The protein below binds the small molecule below.
Small molecule (SMILES): NC(=O)c1[nH]c(Br)cc(=O)c1O

Sequence of chain 1.A:
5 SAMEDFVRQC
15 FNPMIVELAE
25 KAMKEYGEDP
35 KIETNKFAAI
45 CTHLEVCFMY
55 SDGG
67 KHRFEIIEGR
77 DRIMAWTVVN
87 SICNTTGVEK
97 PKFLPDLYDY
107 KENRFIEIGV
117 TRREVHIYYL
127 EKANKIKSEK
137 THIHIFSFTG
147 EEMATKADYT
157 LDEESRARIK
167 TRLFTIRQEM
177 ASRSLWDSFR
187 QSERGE

Binding-site contacts:
Ligand atom C02 contacts residue MN1 of chain 1.C at 3.0 Å.
Ligand atom N05 contacts residue TYR30 of chain 1.A at 3.7 Å.
Ligand atom C04 contacts residue MN1 of chain 1.C at 3.0 Å.
Ligand atom O01 contacts residue MN1 of chain 1.B at 2.1 Å.
Ligand atom C02 contacts residue MN1 of chain 1.B at 2.8 Å.
Ligand atom C03 contacts residue MN1 of chain 1.C at 3.4 Å.
Ligand atom C10 contacts residue TYR124 of chain 1.A at 3.8 Å (hydrophobic).
Ligand atom BR09 contacts residue GLY191 of chain 1.A at 3.7 Å.
Ligand atom C02 contacts residue GLU74 of chain 1.A at 4.0 Å.
Ligand atom C11 contacts residue MN1 of chain 1.B at 2.7 Å.
Ligand atom C04 contacts residue GLU74 of chain 1.A at 3.6 Å.
Ligand atom C08 contacts residue GLU192 of chain 1.A at 4.2 Å.
Ligand atom BR09 contacts residue TYR30 of chain 1.A at 4.0 Å.
Ligand atom C10 contacts residue GLU192 of chain 1.A at 4.0 Å.
Ligand atom O12 contacts residue HIS47 of chain 1.A at 2.9 Å (h-bond).
Ligand atom O01 contacts residue GLU74 of chain 1.A at 3.4 Å (salt-bridge).
Ligand atom C03 contacts residue GLU74 of chain 1.A at 4.0 Å.
Ligand atom C02 contacts residue GLU113 of chain 1.A at 3.6 Å.
Ligand atom O12 contacts residue TYR124 of chain 1.A at 4.1 Å.
Ligand atom C11 contacts residue GLU113 of chain 1.A at 3.6 Å.
Ligand atom C02 contacts residue ASP102 of chain 1.A at 4.2 Å.
Ligand atom O12 contacts residue ILE114 of chain 1.A at 3.0 Å (h-bond).
Ligand atom O01 contacts residue HIS47 of chain 1.A at 3.2 Å.
Ligand atom O01 contacts residue MN1 of chain 1.C at 2.0 Å.
Ligand atom BR09 contacts residue GLU192 of chain 1.A at 3.5 Å.
Ligand atom O12 contacts residue GLU113 of chain 1.A at 3.1 Å (salt-bridge).
Ligand atom C10 contacts residue GLY191 of chain 1.A at 4.1 Å.
Ligand atom N07 contacts residue TYR30 of chain 1.A at 3.8 Å.
Ligand atom O12 contacts residue MN1 of chain 1.B at 2.1 Å.
Ligand atom C11 contacts residue LYS128 of chain 1.A at 3.2 Å.
Ligand atom O01 contacts residue ASP102 of chain 1.A at 2.9 Å (salt-bridge).
Ligand atom C11 contacts residue HIS47 of chain 1.A at 3.5 Å.
Ligand atom C11 contacts residue ILE114 of chain 1.A at 4.1 Å (hydrophobic).
Ligand atom O06 contacts residue GLU74 of chain 1.A at 3.1 Å (salt-bridge).
Ligand atom C10 contacts residue LYS128 of chain 1.A at 3.5 Å.
Ligand atom O06 contacts residue MN1 of chain 1.C at 2.1 Å.
Ligand atom C02 contacts residue LYS128 of chain 1.A at 4.0 Å.
Ligand atom O12 contacts residue LYS128 of chain 1.A at 3.0 Å (salt-bridge).
Ligand atom C02 contacts residue HIS47 of chain 1.A at 3.6 Å.
Ligand atom O01 contacts residue GLU113 of chain 1.A at 3.1 Å (salt-bridge).